Binding-site contacts:
Ligand atom C15 contacts residue GLY49 of chain 1.B at 3.8 Å.
Ligand atom C16 contacts residue GLY49 of chain 1.B at 3.4 Å.
Ligand atom C02 contacts residue FE1 of chain 1.E at 3.1 Å.
Ligand atom C04 contacts residue FE1 of chain 1.E at 3.2 Å.
Ligand atom N05 contacts residue FE1 of chain 1.E at 2.4 Å.
Ligand atom C16 contacts residue GLY50 of chain 1.B at 3.6 Å.
Ligand atom N05 contacts residue GLU70 of chain 1.B at 2.7 Å (salt-bridge).
Ligand atom C12 contacts residue GLY49 of chain 1.B at 4.0 Å.
Ligand atom C07 contacts residue GLU70 of chain 1.B at 4.0 Å.
Ligand atom O03 contacts residue TYR72 of chain 1.B at 3.5 Å (h-bond).
Ligand atom C16 contacts residue PHE111 of chain 1.B at 4.0 Å (hydrophobic).
Ligand atom C07 contacts residue ALA31 of chain 1.B at 4.0 Å (hydrophobic).
Ligand atom N05 contacts residue HIS66 of chain 1.B at 3.3 Å (h-bond).
Ligand atom O03 contacts residue PHE111 of chain 1.B at 3.5 Å.
Ligand atom O01 contacts residue HIS109 of chain 1.B at 3.5 Å (h-bond).
Ligand atom N10 contacts residue PHE111 of chain 1.B at 3.4 Å.
Ligand atom O03 contacts residue HIS64 of chain 1.B at 4.0 Å.
Ligand atom C07 contacts residue ALA48 of chain 1.B at 3.7 Å (hydrophobic).
Ligand atom O01 contacts residue GLU70 of chain 1.B at 3.3 Å (salt-bridge).
Ligand atom C04 contacts residue GLU70 of chain 1.B at 3.0 Å.
Ligand atom C09 contacts residue PHE111 of chain 1.B at 3.7 Å (hydrophobic).
Ligand atom C11 contacts residue CYS122 of chain 1.B at 3.6 Å (hydrophobic).
Ligand atom C02 contacts residue GLU70 of chain 1.B at 4.0 Å.
Ligand atom N10 contacts residue GLY49 of chain 1.B at 3.9 Å.
Ligand atom O01 contacts residue HIS64 of chain 1.B at 2.8 Å (h-bond).
Ligand atom C09 contacts residue GLY124 of chain 1.B at 3.7 Å.
Ligand atom C15 contacts residue GLY50 of chain 1.B at 3.8 Å.
Ligand atom N10 contacts residue GLY124 of chain 1.B at 3.9 Å.
Ligand atom C11 contacts residue PHE111 of chain 1.B at 3.7 Å (hydrophobic).
Ligand atom C15 contacts residue LEU55 of chain 1.B at 3.8 Å (hydrophobic).
Ligand atom C16 contacts residue CYS122 of chain 1.B at 3.5 Å (hydrophobic).
Ligand atom O01 contacts residue TYR72 of chain 1.B at 2.4 Å (h-bond).
Ligand atom N10 contacts residue CYS122 of chain 1.B at 3.2 Å (h-bond).
Ligand atom N05 contacts residue HIS27 of chain 1.B at 3.5 Å (h-bond).
Ligand atom N05 contacts residue HIS64 of chain 1.B at 3.5 Å (h-bond).
Ligand atom C11 contacts residue GLY49 of chain 1.B at 3.5 Å.
Ligand atom C14 contacts residue PRO32 of chain 1.B at 4.0 Å (hydrophobic).
Ligand atom C02 contacts residue TYR72 of chain 1.B at 3.2 Å (hydrophobic).
Ligand atom C02 contacts residue HIS64 of chain 1.B at 3.5 Å.
Ligand atom O01 contacts residue FE1 of chain 1.E at 2.4 Å.

The protein below binds the small molecule below.
Small molecule (SMILES): C[C@H](c1c[nH]c2ccccc12)[C@H](N)C(=O)O

Sequence of chain 1.B:
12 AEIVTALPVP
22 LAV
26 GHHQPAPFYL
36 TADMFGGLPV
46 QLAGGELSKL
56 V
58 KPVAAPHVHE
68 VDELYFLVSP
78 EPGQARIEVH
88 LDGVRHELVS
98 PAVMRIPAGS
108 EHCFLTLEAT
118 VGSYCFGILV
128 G